Binding-site contacts:
Ligand atom N2 contacts residue MG1 of chain 1.JD at 2.5 Å.
Ligand atom O4 contacts residue MG1 of chain 1.JD at 1.6 Å.
Ligand atom C6 contacts residue MG1 of chain 1.JD at 2.3 Å.
Ligand atom C5 contacts residue MG1 of chain 1.JD at 3.8 Å.
Ligand atom C7 contacts residue MG1 of chain 1.JD at 3.5 Å.
Ligand atom N3 contacts residue MG1 of chain 1.JD at 2.1 Å.
Ligand atom C9 contacts residue MG1 of chain 1.JD at 2.3 Å.
Ligand atom C4 contacts residue MG1 of chain 1.JD at 4.3 Å.
Ligand atom N4 contacts residue MG1 of chain 1.JD at 4.0 Å.

The protein below binds the small molecule below.
Small molecule (SMILES): CN(CC(=O)O)NC(=O)C[C@H](N)C[C@@H](O)CN